A small-molecule ligand and the protein it binds are described below.
Small molecule (SMILES): OC[C@H]1O[C@H](O[C@H]2[C@H](O)[C@@H](O)CO[C@@H]2CO)[C@H](O)[C@@H](O)[C@@H]1O

Binding-site contacts:
Ligand atom C4 contacts residue GLY98 of chain 1.A at 4.3 Å.
Ligand atom C3 contacts residue GLY227 of chain 1.A at 4.0 Å.
Ligand atom O5 contacts residue GLY98 of chain 1.A at 3.8 Å.
Ligand atom C6 contacts residue TYR12 of chain 1.A at 3.1 Å (hydrophobic).
Ligand atom C5 contacts residue ASN14 of chain 1.A at 4.2 Å.
Ligand atom O3 contacts residue LEU99 of chain 1.A at 4.1 Å.
Ligand atom C6 contacts residue TYR100 of chain 1.A at 3.8 Å (hydrophobic).
Ligand atom C5 contacts residue LEU99 of chain 1.A at 3.8 Å (hydrophobic).
Ligand atom C3 contacts residue ASN14 of chain 1.A at 4.1 Å.
Ligand atom C4 contacts residue GLY227 of chain 1.A at 3.7 Å.
Ligand atom O5 contacts residue TYR100 of chain 1.A at 4.2 Å.
Ligand atom O6 contacts residue TYR100 of chain 1.A at 3.0 Å (h-bond).
Ligand atom C1 contacts residue LEU99 of chain 1.A at 3.5 Å (hydrophobic).
Ligand atom O4 contacts residue ASP208 of chain 1.A at 2.5 Å (salt-bridge).
Ligand atom O5 contacts residue LEU99 of chain 1.A at 2.8 Å (h-bond).
Ligand atom C6 contacts residue ALA207 of chain 1.A at 3.8 Å (hydrophobic).
Ligand atom C3 contacts residue ARG228 of chain 1.A at 3.6 Å.
Ligand atom O6 contacts residue ALA207 of chain 1.A at 3.3 Å.
Ligand atom C4 contacts residue ASP208 of chain 1.A at 3.4 Å.
Ligand atom O6 contacts residue TYR12 of chain 1.A at 2.8 Å (h-bond).
Ligand atom O6 contacts residue GLY98 of chain 1.A at 3.2 Å.
Ligand atom O3 contacts residue GLY227 of chain 1.A at 3.3 Å.
Ligand atom C4 contacts residue LEU99 of chain 1.A at 3.8 Å (hydrophobic).
Ligand atom O6 contacts residue ASP208 of chain 1.A at 2.7 Å (salt-bridge).
Ligand atom O6 contacts residue LEU99 of chain 1.A at 3.0 Å (h-bond).
Ligand atom O3 contacts residue ARG228 of chain 1.A at 2.7 Å (salt-bridge).
Ligand atom C5 contacts residue TYR12 of chain 1.A at 4.2 Å (hydrophobic).
Ligand atom O4 contacts residue ASN14 of chain 1.A at 2.8 Å (h-bond).
Ligand atom C4 contacts residue ARG228 of chain 1.A at 3.6 Å.
Ligand atom O4 contacts residue TYR12 of chain 1.A at 4.0 Å.
Ligand atom O3 contacts residue THR226 of chain 1.A at 4.2 Å.
Ligand atom O4 contacts residue ARG228 of chain 1.A at 3.2 Å (salt-bridge).
Ligand atom O4 contacts residue GLY227 of chain 1.A at 3.8 Å.
Ligand atom C3 contacts residue LEU99 of chain 1.A at 4.3 Å (hydrophobic).
Ligand atom C6 contacts residue ASP208 of chain 1.A at 3.6 Å.
Ligand atom C4 contacts residue ASN14 of chain 1.A at 3.8 Å.
Ligand atom C6 contacts residue LEU99 of chain 1.A at 3.8 Å (hydrophobic).
Ligand atom O4 contacts residue LEU99 of chain 1.A at 4.3 Å.
Ligand atom C5 contacts residue ASP208 of chain 1.A at 4.0 Å.
Ligand atom C2 contacts residue LEU99 of chain 1.A at 4.2 Å (hydrophobic).

Sequence of chain 1.A:
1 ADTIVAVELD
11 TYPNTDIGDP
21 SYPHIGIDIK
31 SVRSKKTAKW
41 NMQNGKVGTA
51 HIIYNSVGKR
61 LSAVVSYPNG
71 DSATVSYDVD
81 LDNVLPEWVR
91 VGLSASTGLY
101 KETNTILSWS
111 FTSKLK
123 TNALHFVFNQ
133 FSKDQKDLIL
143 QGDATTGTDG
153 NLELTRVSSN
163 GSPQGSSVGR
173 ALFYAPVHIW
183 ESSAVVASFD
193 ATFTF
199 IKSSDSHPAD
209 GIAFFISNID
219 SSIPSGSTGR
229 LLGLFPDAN